This small molecule binds to this protein.
Small molecule (SMILES): CC(C)(CO[P](=O)(O)O[P](=O)(O)OC[C@H]1O[C@@H](n2cnc3c(N)ncnc32)[C@H](O)[C@@H]1OP(=O)(O)O)[C@@H](O)C(=O)NCCC(=O)NCCNC(=O)Cc1cc(O)cc(O)c1

Binding-site contacts:
Ligand atom C13 contacts residue PHE294 of chain 1.C at 3.5 Å (hydrophobic).
Ligand atom O5P contacts residue PRO320 of chain 1.C at 3.6 Å.
Ligand atom C12 contacts residue TYR227 of chain 1.C at 3.7 Å (hydrophobic).
Ligand atom NAA contacts residue OXY1 of chain 1.I at 3.5 Å (h-bond).
Ligand atom N6A contacts residue ALA235 of chain 1.C at 3.3 Å (h-bond).
Ligand atom N1A contacts residue ALA190 of chain 1.C at 3.5 Å.
Ligand atom C5A contacts residue PHE434 of chain 1.C at 3.5 Å (hydrophobic).
Ligand atom OAL contacts residue GLY298 of chain 1.C at 3.6 Å.
Ligand atom C5' contacts residue HIS224 of chain 1.C at 3.5 Å.
Ligand atom OAL contacts residue PHE252 of chain 1.C at 3.6 Å.
Ligand atom CAI contacts residue ARG256 of chain 1.C at 3.7 Å.
Ligand atom C4' contacts residue HIS224 of chain 1.C at 3.3 Å.
Ligand atom O8A contacts residue HIS224 of chain 1.C at 3.6 Å.
Ligand atom N8P contacts residue PHE434 of chain 1.C at 3.6 Å.
Ligand atom P2A contacts residue TYR227 of chain 1.C at 3.6 Å.
Ligand atom OAK contacts residue ILE327 of chain 1.C at 3.2 Å (h-bond).
Ligand atom OAD contacts residue ILE237 of chain 1.C at 2.9 Å (h-bond).
Ligand atom OAK contacts residue GLY329 of chain 1.C at 3.0 Å (h-bond).
Ligand atom OAD contacts residue GLY236 of chain 1.C at 3.5 Å.
Ligand atom CAJ contacts residue GLU191 of chain 1.C at 3.4 Å.
Ligand atom CAH contacts residue GLN301 of chain 1.C at 3.6 Å.
Ligand atom CAG contacts residue ILE326 of chain 1.C at 3.4 Å (hydrophobic).
Ligand atom O5A contacts residue TYR227 of chain 1.C at 2.5 Å (h-bond).
Ligand atom CAE contacts residue GLU191 of chain 1.C at 3.6 Å.
Ligand atom N7A contacts residue PHE434 of chain 1.C at 3.5 Å.
Ligand atom N1A contacts residue ASN238 of chain 1.C at 3.6 Å.
Ligand atom OAL contacts residue GLU191 of chain 1.C at 2.3 Å (salt-bridge).
Ligand atom OAD contacts residue GLY298 of chain 1.C at 3.0 Å (h-bond).
Ligand atom O2' contacts residue LYS240 of chain 1.C at 2.8 Å (salt-bridge).
Ligand atom OAL contacts residue ARG256 of chain 1.C at 3.3 Å (salt-bridge).
Ligand atom CAG contacts residue GLN301 of chain 1.C at 3.5 Å.
Ligand atom CAE contacts residue ILE237 of chain 1.C at 3.5 Å (hydrophobic).
Ligand atom N4P contacts residue ALA235 of chain 1.C at 3.1 Å (h-bond).
Ligand atom N6A contacts residue ILE237 of chain 1.C at 3.1 Å (h-bond).
Ligand atom CAG contacts residue ILE327 of chain 1.C at 3.4 Å (hydrophobic).
Ligand atom O9A contacts residue LYS240 of chain 1.C at 3.0 Å (salt-bridge).
Ligand atom O3' contacts residue HIS224 of chain 1.C at 3.6 Å.
Ligand atom OAD contacts residue GLY297 of chain 1.C at 3.4 Å.
Ligand atom C6P contacts residue ALA235 of chain 1.C at 3.5 Å (hydrophobic).
Ligand atom N1A contacts residue LEU239 of chain 1.C at 3.5 Å (h-bond).

Sequence of chain 1.C:
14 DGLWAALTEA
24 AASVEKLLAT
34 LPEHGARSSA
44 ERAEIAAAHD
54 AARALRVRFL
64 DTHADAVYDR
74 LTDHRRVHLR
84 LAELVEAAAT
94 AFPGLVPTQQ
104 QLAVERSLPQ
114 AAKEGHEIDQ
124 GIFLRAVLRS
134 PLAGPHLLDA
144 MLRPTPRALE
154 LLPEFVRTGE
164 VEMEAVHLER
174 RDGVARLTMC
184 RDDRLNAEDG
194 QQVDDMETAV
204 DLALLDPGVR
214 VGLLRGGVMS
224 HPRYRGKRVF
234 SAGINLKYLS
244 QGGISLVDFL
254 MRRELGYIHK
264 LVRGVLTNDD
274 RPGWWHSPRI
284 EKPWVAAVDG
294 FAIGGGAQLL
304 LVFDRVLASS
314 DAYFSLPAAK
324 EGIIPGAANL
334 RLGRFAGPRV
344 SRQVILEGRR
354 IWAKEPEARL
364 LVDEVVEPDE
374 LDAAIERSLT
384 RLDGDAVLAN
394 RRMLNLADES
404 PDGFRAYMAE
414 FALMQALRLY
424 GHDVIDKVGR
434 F